Binding-site contacts:
Ligand atom C4 contacts residue ASN1074 of chain 1.B at 4.2 Å.
Ligand atom C3 contacts residue ASN1074 of chain 1.B at 3.8 Å.
Ligand atom O7 contacts residue ASN1074 of chain 1.B at 4.4 Å.
Ligand atom C2 contacts residue ASN1074 of chain 1.B at 2.5 Å.
Ligand atom C5 contacts residue ASN1074 of chain 1.B at 3.7 Å.
Ligand atom O5 contacts residue ASN1074 of chain 1.B at 2.3 Å (h-bond).
Ligand atom N2 contacts residue ASN1074 of chain 1.B at 3.0 Å (h-bond).
Ligand atom C7 contacts residue ASN1074 of chain 1.B at 3.8 Å.
Ligand atom O7 contacts residue THR1076 of chain 1.B at 3.6 Å.
Ligand atom C1 contacts residue ASN1074 of chain 1.B at 1.4 Å.
Ligand atom C8 contacts residue ASN1074 of chain 1.B at 3.6 Å.

This protein binds this small molecule.
Small molecule (SMILES): CC(=O)N[C@@H]1[C@@H](O)[C@H](O)[C@@H](CO)O[C@H]1O

Sequence of chain 1.B:
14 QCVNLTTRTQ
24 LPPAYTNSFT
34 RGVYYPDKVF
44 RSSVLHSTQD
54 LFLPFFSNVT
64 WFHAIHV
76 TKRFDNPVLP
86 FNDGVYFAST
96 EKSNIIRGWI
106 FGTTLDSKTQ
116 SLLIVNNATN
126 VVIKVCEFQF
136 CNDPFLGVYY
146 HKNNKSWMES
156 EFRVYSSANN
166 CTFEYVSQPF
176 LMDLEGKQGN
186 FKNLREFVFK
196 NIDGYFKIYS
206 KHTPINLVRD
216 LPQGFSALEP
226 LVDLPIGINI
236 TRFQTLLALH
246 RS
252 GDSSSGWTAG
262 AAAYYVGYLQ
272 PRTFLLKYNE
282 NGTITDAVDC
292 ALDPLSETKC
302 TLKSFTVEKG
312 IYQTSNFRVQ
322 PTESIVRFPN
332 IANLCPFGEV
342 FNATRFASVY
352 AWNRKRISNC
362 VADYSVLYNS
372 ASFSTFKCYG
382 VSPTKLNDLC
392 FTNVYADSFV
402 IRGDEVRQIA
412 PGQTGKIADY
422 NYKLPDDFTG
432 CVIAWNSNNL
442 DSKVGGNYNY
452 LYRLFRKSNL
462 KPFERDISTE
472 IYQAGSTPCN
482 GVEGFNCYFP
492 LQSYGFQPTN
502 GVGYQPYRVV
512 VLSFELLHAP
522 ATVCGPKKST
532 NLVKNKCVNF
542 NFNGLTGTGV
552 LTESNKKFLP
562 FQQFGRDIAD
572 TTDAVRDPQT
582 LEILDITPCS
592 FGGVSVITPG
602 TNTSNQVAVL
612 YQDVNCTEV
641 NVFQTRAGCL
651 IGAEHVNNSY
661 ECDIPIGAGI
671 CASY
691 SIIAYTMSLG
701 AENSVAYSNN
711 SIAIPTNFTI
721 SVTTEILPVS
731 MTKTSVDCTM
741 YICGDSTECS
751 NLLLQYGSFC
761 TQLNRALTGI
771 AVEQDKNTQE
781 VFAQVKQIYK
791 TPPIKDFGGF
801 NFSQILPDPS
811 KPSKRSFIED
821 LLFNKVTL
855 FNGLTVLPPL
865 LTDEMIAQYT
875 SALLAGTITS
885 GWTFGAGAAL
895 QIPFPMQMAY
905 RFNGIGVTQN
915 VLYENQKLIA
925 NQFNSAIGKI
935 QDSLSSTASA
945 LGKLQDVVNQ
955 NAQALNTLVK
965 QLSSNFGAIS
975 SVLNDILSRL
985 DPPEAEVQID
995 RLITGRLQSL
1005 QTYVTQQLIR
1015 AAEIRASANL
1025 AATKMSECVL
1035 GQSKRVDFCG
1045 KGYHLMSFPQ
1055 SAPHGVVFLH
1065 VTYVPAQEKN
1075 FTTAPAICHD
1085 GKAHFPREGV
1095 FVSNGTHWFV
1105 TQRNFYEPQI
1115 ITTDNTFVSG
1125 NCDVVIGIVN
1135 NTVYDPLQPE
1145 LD